Sequence of chain 1.C:
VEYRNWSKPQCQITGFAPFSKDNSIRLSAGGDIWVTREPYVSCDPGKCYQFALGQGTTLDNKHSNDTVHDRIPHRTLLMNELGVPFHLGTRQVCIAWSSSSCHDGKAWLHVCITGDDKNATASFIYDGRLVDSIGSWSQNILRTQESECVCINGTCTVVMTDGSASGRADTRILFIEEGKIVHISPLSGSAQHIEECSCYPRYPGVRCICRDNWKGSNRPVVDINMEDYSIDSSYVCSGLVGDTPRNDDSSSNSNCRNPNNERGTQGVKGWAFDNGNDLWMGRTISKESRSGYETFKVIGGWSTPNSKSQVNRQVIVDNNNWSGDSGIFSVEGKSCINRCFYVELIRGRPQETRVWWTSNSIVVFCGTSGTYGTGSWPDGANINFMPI

Binding-site contacts:
Ligand atom C6 contacts residue SER289 of chain 1.C at 4.2 Å.
Ligand atom C9 contacts residue SER289 of chain 1.C at 3.7 Å.
Ligand atom O1A contacts residue SER286 of chain 1.C at 2.6 Å (h-bond).
Ligand atom C5 contacts residue ASN319 of chain 1.C at 3.8 Å.
Ligand atom C11 contacts residue ASN319 of chain 1.C at 3.9 Å.
Ligand atom O8 contacts residue GLU288 of chain 1.C at 4.3 Å.
Ligand atom O1B contacts residue SER286 of chain 1.C at 3.6 Å.
Ligand atom O9 contacts residue GLN351 of chain 1.C at 4.3 Å.
Ligand atom O8 contacts residue SER289 of chain 1.C at 2.6 Å (h-bond).
Ligand atom O1A contacts residue GLU288 of chain 1.C at 4.2 Å.
Ligand atom C3 contacts residue ASN319 of chain 1.C at 3.8 Å.
Ligand atom C8 contacts residue SER289 of chain 1.C at 3.5 Å.
Ligand atom C11 contacts residue TRP322 of chain 1.C at 3.6 Å (hydrophobic).
Ligand atom C11 contacts residue SER291 of chain 1.C at 3.5 Å.
Ligand atom C1 contacts residue SER286 of chain 1.C at 3.5 Å.
Ligand atom C1 contacts residue ASN319 of chain 1.C at 4.0 Å.
Ligand atom N5 contacts residue SER291 of chain 1.C at 2.8 Å (h-bond).
Ligand atom C10 contacts residue SER291 of chain 1.C at 3.6 Å.
Ligand atom C9 contacts residue TRP322 of chain 1.C at 4.1 Å (hydrophobic).
Ligand atom O4 contacts residue ASN320 of chain 1.C at 3.6 Å (h-bond).
Ligand atom C7 contacts residue TRP322 of chain 1.C at 3.9 Å (hydrophobic).
Ligand atom C4 contacts residue SER291 of chain 1.C at 3.9 Å.
Ligand atom C6 contacts residue SER291 of chain 1.C at 4.2 Å.
Ligand atom C5 contacts residue SER291 of chain 1.C at 3.8 Å.
Ligand atom O1A contacts residue SER289 of chain 1.C at 4.2 Å.
Ligand atom O10 contacts residue TRP322 of chain 1.C at 3.9 Å.
Ligand atom C9 contacts residue GLN351 of chain 1.C at 4.0 Å.
Ligand atom O1B contacts residue ASN319 of chain 1.C at 3.0 Å (h-bond).
Ligand atom C4 contacts residue ASN319 of chain 1.C at 3.3 Å.
Ligand atom C11 contacts residue ASN320 of chain 1.C at 3.6 Å.
Ligand atom C11 contacts residue ASN321 of chain 1.C at 3.7 Å.
Ligand atom O9 contacts residue SER289 of chain 1.C at 4.3 Å.
Ligand atom O7 contacts residue TRP322 of chain 1.C at 4.1 Å.
Ligand atom C7 contacts residue SER289 of chain 1.C at 3.9 Å.
Ligand atom O4 contacts residue ASN319 of chain 1.C at 2.7 Å (h-bond).
Ligand atom C10 contacts residue ASN319 of chain 1.C at 3.8 Å.
Ligand atom N5 contacts residue ASN319 of chain 1.C at 3.1 Å (h-bond).
Ligand atom C10 contacts residue TRP322 of chain 1.C at 3.8 Å (hydrophobic).
Ligand atom C10 contacts residue ASN320 of chain 1.C at 4.4 Å.
Ligand atom O8 contacts residue SER286 of chain 1.C at 4.0 Å.

The small molecule below binds the protein below.
Small molecule (SMILES): CC(=O)N[C@H]1[C@H]([C@H](O)[C@H](O)CO)O[C@@](O[C@@H]2[C@@H](O)[C@H](O)O[C@H](CO)[C@@H]2O)(C(=O)O)C[C@@H]1O